Sequence of chain 1.E:
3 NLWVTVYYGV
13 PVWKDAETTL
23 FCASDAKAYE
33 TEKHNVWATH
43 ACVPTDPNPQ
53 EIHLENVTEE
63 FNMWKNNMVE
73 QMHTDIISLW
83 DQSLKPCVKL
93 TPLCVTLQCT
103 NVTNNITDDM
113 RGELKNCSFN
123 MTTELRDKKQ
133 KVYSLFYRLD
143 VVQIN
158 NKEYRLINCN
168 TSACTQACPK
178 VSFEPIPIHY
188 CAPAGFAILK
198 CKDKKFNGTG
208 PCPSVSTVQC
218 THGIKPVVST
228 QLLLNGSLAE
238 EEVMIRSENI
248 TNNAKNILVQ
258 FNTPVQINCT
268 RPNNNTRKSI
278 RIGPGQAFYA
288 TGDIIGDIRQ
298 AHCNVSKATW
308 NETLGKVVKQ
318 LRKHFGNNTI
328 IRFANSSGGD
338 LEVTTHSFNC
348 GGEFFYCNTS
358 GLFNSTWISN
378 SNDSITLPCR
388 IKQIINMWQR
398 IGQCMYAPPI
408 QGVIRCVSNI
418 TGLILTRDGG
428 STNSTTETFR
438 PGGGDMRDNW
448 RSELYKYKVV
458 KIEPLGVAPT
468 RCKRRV

This small molecule binds to this protein.
Small molecule (SMILES): CC(=O)N[C@@H]1[C@@H](O)[C@H](O)[C@@H](CO)O[C@H]1O

Binding-site contacts:
Ligand atom O7 contacts residue GLY323 of chain 1.E at 4.5 Å.
Ligand atom C4 contacts residue ASN324 of chain 1.E at 4.3 Å.
Ligand atom O5 contacts residue ASN324 of chain 1.E at 2.4 Å (h-bond).
Ligand atom N2 contacts residue ASN324 of chain 1.E at 3.0 Å (h-bond).
Ligand atom C7 contacts residue ASN324 of chain 1.E at 4.1 Å.
Ligand atom C3 contacts residue ASN324 of chain 1.E at 3.9 Å.
Ligand atom O7 contacts residue ASN324 of chain 1.E at 4.2 Å.
Ligand atom C5 contacts residue ASN324 of chain 1.E at 3.7 Å.
Ligand atom C2 contacts residue ASN324 of chain 1.E at 2.5 Å.
Ligand atom C1 contacts residue ASN324 of chain 1.E at 1.5 Å.